Binding-site contacts:
Ligand atom C26 contacts residue PHE13 of chain 1.A at 3.6 Å (hydrophobic).
Ligand atom C30 contacts residue GLN174 of chain 1.A at 3.6 Å.
Ligand atom N07 contacts residue TYR151 of chain 1.A at 3.5 Å.
Ligand atom C32 contacts residue TYR194 of chain 1.A at 3.5 Å (hydrophobic).
Ligand atom N12 contacts residue NA1 of chain 1.I at 3.5 Å (h-bond).
Ligand atom C31 contacts residue TYR151 of chain 1.A at 3.6 Å (hydrophobic).
Ligand atom C40 contacts residue TYR271 of chain 1.A at 3.6 Å (hydrophobic).
Ligand atom O02 contacts residue GLN48 of chain 1.A at 2.9 Å (h-bond).
Ligand atom N07 contacts residue SER150 of chain 1.A at 2.8 Å (h-bond).
Ligand atom O04 contacts residue TYR194 of chain 1.A at 3.2 Å.
Ligand atom O07 contacts residue TYR290 of chain 1.A at 3.5 Å.
Ligand atom C46 contacts residue TYR290 of chain 1.A at 3.5 Å (hydrophobic).
Ligand atom N11 contacts residue GLU10 of chain 1.A at 3.0 Å (salt-bridge).
Ligand atom C44 contacts residue GLU10 of chain 1.A at 3.6 Å.
Ligand atom C20 contacts residue PHE13 of chain 1.A at 3.6 Å (hydrophobic).
Ligand atom C28 contacts residue SER150 of chain 1.A at 3.4 Å.
Ligand atom C25 contacts residue ASN62 of chain 1.A at 3.6 Å.
Ligand atom C49 contacts residue NA1 of chain 1.I at 3.6 Å.
Ligand atom O02 contacts residue GLU10 of chain 1.A at 3.0 Å (salt-bridge).
Ligand atom N11 contacts residue GLY11 of chain 1.A at 2.9 Å (h-bond).
Ligand atom O13 contacts residue NA1 of chain 1.I at 3.5 Å (h-bond).
Ligand atom C27 contacts residue ILE103 of chain 1.A at 3.5 Å (hydrophobic).
Ligand atom C45 contacts residue ILE314 of chain 1.A at 3.7 Å (hydrophobic).
Ligand atom C44 contacts residue TYR271 of chain 1.A at 3.5 Å (hydrophobic).
Ligand atom N05 contacts residue ARG88 of chain 1.A at 2.8 Å (salt-bridge).
Ligand atom C26 contacts residue ASN62 of chain 1.A at 3.6 Å.
Ligand atom N06 contacts residue TRP104 of chain 1.A at 2.9 Å (h-bond).
Ligand atom C34 contacts residue TRP227 of chain 1.A at 3.5 Å (hydrophobic).
Ligand atom C56 contacts residue PHE13 of chain 1.A at 3.7 Å (hydrophobic).
Ligand atom O05 contacts residue NA1 of chain 1.I at 3.2 Å (h-bond).
Ligand atom O04 contacts residue GLN174 of chain 1.A at 3.1 Å (h-bond).
Ligand atom N06 contacts residue PHE13 of chain 1.A at 3.6 Å.
Ligand atom N10 contacts residue TYR290 of chain 1.A at 3.6 Å.
Ligand atom O03 contacts residue SER86 of chain 1.A at 3.3 Å (h-bond).
Ligand atom C57 contacts residue PHE13 of chain 1.A at 3.6 Å (hydrophobic).
Ligand atom O12 contacts residue TYR15 of chain 1.A at 3.6 Å.
Ligand atom O03 contacts residue ASN62 of chain 1.A at 2.9 Å (h-bond).
Ligand atom N07 contacts residue GLN174 of chain 1.A at 3.2 Å (h-bond).
Ligand atom O08 contacts residue PHE13 of chain 1.A at 3.1 Å (h-bond).
Ligand atom C27 contacts residue TRP149 of chain 1.A at 3.6 Å (hydrophobic).

Sequence of chain 1.A:
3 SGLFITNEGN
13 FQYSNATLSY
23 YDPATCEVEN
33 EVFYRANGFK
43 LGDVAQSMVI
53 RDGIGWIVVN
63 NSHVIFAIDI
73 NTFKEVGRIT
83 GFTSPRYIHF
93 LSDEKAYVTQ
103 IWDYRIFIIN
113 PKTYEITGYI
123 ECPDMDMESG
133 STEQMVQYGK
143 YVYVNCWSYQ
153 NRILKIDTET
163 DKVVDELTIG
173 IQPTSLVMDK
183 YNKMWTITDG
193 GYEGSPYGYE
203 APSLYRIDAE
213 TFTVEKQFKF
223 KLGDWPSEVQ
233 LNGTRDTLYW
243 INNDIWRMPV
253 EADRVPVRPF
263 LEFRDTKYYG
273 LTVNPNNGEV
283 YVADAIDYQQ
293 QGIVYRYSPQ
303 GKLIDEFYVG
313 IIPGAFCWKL

A protein and the small-molecule ligand that binds it are described below.
Small molecule (SMILES): CC1=C2N3[Co]456(O)<-N7=C1[C@@H](CCC(N)=O)C(C)(C)C7=CC1=N->4C(=C(C)C4=N->5[C@@](C)([C@H]3[C@H](CC(N)=O)[C@@]2(C)CCC(=O)NC[C@@H](C)OP(=O)(O)O[C@H]2[C@@H](O)[C@@H](n3cn->6c5cc(C)c(C)cc53)O[C@@H]2CO)[C@@](C)(CC(N)=O)[C@@H]4CCC(N)=O)[C@@](C)(CC(N)=O)[C@@H]1/C=C/C(N)=O